Sequence of chain 1.A:
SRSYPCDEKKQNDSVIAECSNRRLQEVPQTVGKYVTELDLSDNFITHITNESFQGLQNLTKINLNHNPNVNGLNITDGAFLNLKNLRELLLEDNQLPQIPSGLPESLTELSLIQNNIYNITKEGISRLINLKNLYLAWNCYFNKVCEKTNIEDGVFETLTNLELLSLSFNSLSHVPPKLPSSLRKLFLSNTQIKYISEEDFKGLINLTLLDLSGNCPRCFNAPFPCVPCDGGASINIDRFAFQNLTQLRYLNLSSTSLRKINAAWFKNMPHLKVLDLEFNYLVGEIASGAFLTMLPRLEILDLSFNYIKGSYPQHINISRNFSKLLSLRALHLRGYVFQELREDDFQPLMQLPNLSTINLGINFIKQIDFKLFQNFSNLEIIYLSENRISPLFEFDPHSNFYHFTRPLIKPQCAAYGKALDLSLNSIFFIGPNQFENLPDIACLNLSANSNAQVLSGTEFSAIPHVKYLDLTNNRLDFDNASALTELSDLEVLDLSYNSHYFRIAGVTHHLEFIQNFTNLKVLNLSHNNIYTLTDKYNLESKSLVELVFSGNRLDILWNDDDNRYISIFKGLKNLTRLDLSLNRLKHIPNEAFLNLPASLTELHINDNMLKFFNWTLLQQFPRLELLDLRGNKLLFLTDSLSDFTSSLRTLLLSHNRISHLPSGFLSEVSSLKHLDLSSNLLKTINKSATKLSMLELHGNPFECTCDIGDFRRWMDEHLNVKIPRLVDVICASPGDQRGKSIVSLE

Sequence of chain 1.B:
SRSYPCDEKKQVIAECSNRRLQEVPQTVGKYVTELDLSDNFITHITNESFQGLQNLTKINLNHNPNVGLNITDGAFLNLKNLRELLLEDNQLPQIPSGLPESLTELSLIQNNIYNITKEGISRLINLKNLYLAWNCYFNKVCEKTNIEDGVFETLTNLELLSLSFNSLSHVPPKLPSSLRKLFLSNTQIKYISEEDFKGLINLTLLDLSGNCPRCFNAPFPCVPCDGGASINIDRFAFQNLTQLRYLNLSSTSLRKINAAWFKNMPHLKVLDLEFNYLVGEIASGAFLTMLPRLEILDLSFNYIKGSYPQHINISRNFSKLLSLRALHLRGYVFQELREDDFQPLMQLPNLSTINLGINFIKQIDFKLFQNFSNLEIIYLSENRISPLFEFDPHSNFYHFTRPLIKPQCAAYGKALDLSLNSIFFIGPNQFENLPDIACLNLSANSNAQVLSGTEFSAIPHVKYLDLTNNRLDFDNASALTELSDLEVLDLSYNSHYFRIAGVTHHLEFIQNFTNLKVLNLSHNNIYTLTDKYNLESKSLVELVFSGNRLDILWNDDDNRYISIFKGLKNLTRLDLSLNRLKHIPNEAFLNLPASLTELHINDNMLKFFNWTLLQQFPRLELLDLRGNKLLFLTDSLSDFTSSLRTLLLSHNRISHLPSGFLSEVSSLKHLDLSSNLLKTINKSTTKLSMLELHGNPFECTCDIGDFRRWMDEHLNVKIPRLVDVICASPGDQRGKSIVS

This protein binds this small molecule.
Small molecule (SMILES): CCCCc1nc2c(N)nc3ccccc3c2n1CC(C)(C)O

Binding-site contacts:
Ligand atom CAH contacts residue ASP523 of chain 1.A at 3.8 Å.
Ligand atom CAA contacts residue PHE383 of chain 1.B at 3.5 Å (hydrophobic).
Ligand atom CAN contacts residue GLY550 of chain 1.A at 3.9 Å.
Ligand atom CAC contacts residue PHE383 of chain 1.B at 3.5 Å (hydrophobic).
Ligand atom CAN contacts residue THR552 of chain 1.A at 3.7 Å.
Ligand atom CAA contacts residue ASP521 of chain 1.A at 3.5 Å.
Ligand atom CAO contacts residue TYR326 of chain 1.B at 3.4 Å (hydrophobic).
Ligand atom CAJ contacts residue PHE383 of chain 1.B at 3.7 Å (hydrophobic).
Ligand atom NAR contacts residue ASP523 of chain 1.A at 3.9 Å.
Ligand atom NAI contacts residue PHE383 of chain 1.B at 3.4 Å.
Ligand atom CAH contacts residue PHE383 of chain 1.B at 3.8 Å (hydrophobic).
Ligand atom CAG contacts residue ASP521 of chain 1.A at 3.5 Å.
Ligand atom CAQ contacts residue VAL356 of chain 1.B at 3.6 Å (hydrophobic).
Ligand atom NAR contacts residue ASP521 of chain 1.A at 2.7 Å (salt-bridge).
Ligand atom CAQ contacts residue PHE324 of chain 1.B at 3.8 Å (hydrophobic).
Ligand atom CAV contacts residue SER330 of chain 1.B at 3.7 Å.
Ligand atom CAQ contacts residue GLY550 of chain 1.A at 3.9 Å.
Ligand atom CAL contacts residue THR552 of chain 1.A at 3.8 Å.
Ligand atom CAN contacts residue TYR326 of chain 1.B at 3.9 Å (hydrophobic).
Ligand atom CAE contacts residue PHE383 of chain 1.B at 3.9 Å (hydrophobic).
Ligand atom CAQ contacts residue GLY354 of chain 1.B at 3.8 Å.
Ligand atom CAP contacts residue GLY550 of chain 1.A at 3.6 Å.
Ligand atom NAK contacts residue VAL551 of chain 1.A at 3.6 Å.
Ligand atom NAI contacts residue ASP523 of chain 1.A at 3.8 Å.
Ligand atom CAV contacts residue LYS328 of chain 1.B at 3.8 Å.
Ligand atom CAV contacts residue GLY329 of chain 1.B at 3.0 Å.
Ligand atom CAC contacts residue ARG407 of chain 1.B at 4.0 Å.
Ligand atom CAH contacts residue THR552 of chain 1.A at 3.4 Å.
Ligand atom CAB contacts residue PHE383 of chain 1.B at 3.7 Å (hydrophobic).
Ligand atom NAR contacts residue VAL551 of chain 1.A at 3.6 Å.
Ligand atom CAG contacts residue PHE383 of chain 1.B at 3.5 Å (hydrophobic).
Ligand atom CAV contacts residue ILE327 of chain 1.B at 3.7 Å (hydrophobic).
Ligand atom NAI contacts residue ASP521 of chain 1.A at 2.6 Å (salt-bridge).
Ligand atom CAG contacts residue ASP523 of chain 1.A at 3.9 Å.
Ligand atom CAV contacts residue TYR326 of chain 1.B at 3.9 Å (hydrophobic).
Ligand atom CAG contacts residue THR552 of chain 1.A at 3.6 Å.
Ligand atom CAC contacts residue ASP521 of chain 1.A at 3.4 Å.
Ligand atom CAO contacts residue GLY550 of chain 1.A at 3.4 Å.
Ligand atom NAK contacts residue THR552 of chain 1.A at 2.9 Å (h-bond).
Ligand atom NAR contacts residue THR552 of chain 1.A at 3.3 Å (h-bond).